Sequence of chain 1.F:
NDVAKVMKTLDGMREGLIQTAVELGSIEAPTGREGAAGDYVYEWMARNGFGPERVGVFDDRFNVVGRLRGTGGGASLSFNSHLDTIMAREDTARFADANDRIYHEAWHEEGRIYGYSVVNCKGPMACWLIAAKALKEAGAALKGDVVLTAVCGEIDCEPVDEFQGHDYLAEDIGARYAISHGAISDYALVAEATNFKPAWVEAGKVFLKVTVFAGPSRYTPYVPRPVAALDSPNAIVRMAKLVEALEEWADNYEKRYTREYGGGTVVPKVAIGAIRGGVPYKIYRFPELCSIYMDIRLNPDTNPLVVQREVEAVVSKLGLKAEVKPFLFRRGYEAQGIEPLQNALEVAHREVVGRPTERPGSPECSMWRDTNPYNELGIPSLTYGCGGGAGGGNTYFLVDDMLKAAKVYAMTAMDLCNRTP

This small molecule binds to this protein.
Small molecule (SMILES): O=C(O)c1cc([N+](=O)[O-])ccc1O

Binding-site contacts:
Ligand atom NAK contacts residue ILE90 of chain 1.F at 3.3 Å.
Ligand atom OAL contacts residue TYR223 of chain 1.G at 3.3 Å.
Ligand atom NAK contacts residue ARG289 of chain 1.G at 3.2 Å (salt-bridge).
Ligand atom OAC contacts residue MN1 of chain 1.S at 2.4 Å.
Ligand atom CAF contacts residue TYR223 of chain 1.G at 3.5 Å (hydrophobic).
Ligand atom OAJ contacts residue ASN124 of chain 1.F at 3.6 Å (h-bond).
Ligand atom NAK contacts residue TYR223 of chain 1.G at 3.5 Å.
Ligand atom OAM contacts residue TYR288 of chain 1.G at 3.2 Å.
Ligand atom OAM contacts residue ILE90 of chain 1.F at 3.5 Å.
Ligand atom OAC contacts residue GLU196 of chain 1.F at 2.9 Å (salt-bridge).
Ligand atom OAA contacts residue MET371 of chain 1.F at 3.6 Å.
Ligand atom CAF contacts residue ILE90 of chain 1.F at 3.7 Å (hydrophobic).
Ligand atom OAL contacts residue ARG289 of chain 1.G at 2.6 Å (salt-bridge).
Ligand atom OAL contacts residue GLY395 of chain 1.F at 3.2 Å.
Ligand atom CAE contacts residue TYR223 of chain 1.G at 3.6 Å (hydrophobic).
Ligand atom OAJ contacts residue MN1 of chain 1.S at 2.0 Å.
Ligand atom CAD contacts residue ASN124 of chain 1.F at 3.3 Å.
Ligand atom CAH contacts residue ASN124 of chain 1.F at 3.6 Å.
Ligand atom CAD contacts residue MET371 of chain 1.F at 3.7 Å (hydrophobic).
Ligand atom CAG contacts residue ILE159 of chain 1.F at 3.8 Å (hydrophobic).
Ligand atom CAI contacts residue ASN124 of chain 1.F at 3.3 Å.
Ligand atom CAI contacts residue GLU158 of chain 1.F at 3.6 Å.
Ligand atom OAC contacts residue ARG373 of chain 1.F at 3.2 Å (salt-bridge).
Ligand atom OAJ contacts residue HIS86 of chain 1.F at 3.7 Å.
Ligand atom OAC contacts residue MET371 of chain 1.F at 3.3 Å.
Ligand atom OAC contacts residue ASN124 of chain 1.F at 3.4 Å (h-bond).
Ligand atom OAJ contacts residue GLU196 of chain 1.F at 3.1 Å (salt-bridge).
Ligand atom CAD contacts residue MN1 of chain 1.S at 3.4 Å.
Ligand atom OAL contacts residue ILE90 of chain 1.F at 3.4 Å.
Ligand atom CAH contacts residue GLU158 of chain 1.F at 3.5 Å.
Ligand atom CAI contacts residue MN1 of chain 1.S at 2.9 Å.
Ligand atom OAM contacts residue ARG289 of chain 1.G at 3.2 Å (salt-bridge).
Ligand atom CAB contacts residue MET371 of chain 1.F at 3.3 Å (hydrophobic).
Ligand atom CAE contacts residue ASN124 of chain 1.F at 3.6 Å.
Ligand atom OAJ contacts residue GLU158 of chain 1.F at 2.9 Å (salt-bridge).
Ligand atom CAF contacts residue ASN124 of chain 1.F at 3.8 Å.
Ligand atom OAM contacts residue TYR223 of chain 1.G at 3.8 Å.
Ligand atom CAB contacts residue ASN124 of chain 1.F at 3.6 Å.
Ligand atom OAA contacts residue ARG373 of chain 1.F at 3.4 Å (salt-bridge).
Ligand atom CAB contacts residue MN1 of chain 1.S at 3.1 Å.

Sequence of chain 1.G:
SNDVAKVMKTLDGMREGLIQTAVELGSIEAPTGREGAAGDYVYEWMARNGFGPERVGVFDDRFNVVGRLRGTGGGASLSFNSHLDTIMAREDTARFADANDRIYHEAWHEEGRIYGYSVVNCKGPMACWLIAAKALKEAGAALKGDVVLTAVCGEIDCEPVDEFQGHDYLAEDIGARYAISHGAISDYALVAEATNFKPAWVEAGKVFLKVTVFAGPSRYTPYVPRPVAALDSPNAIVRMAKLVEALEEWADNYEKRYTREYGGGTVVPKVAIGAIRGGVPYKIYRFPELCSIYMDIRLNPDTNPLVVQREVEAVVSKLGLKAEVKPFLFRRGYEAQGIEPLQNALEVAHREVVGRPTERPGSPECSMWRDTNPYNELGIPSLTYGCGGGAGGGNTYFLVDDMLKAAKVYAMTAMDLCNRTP